Sequence of chain 1.Y:
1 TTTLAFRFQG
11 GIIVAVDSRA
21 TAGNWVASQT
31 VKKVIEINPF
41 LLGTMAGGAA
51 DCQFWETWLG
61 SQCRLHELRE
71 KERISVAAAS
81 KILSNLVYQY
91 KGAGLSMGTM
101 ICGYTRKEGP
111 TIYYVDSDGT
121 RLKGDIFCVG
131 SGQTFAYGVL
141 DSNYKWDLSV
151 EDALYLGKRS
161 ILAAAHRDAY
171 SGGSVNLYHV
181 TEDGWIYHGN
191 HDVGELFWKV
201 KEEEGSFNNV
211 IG

Binding-site contacts:
Ligand atom O23 contacts residue THR21 of chain 1.Y at 3.0 Å (h-bond).
Ligand atom C37 contacts residue SER131 of chain 1.Y at 3.9 Å.
Ligand atom C15 contacts residue THR21 of chain 1.Y at 3.9 Å.
Ligand atom O23 contacts residue ALA20 of chain 1.Y at 3.5 Å.
Ligand atom C32 contacts residue THR1 of chain 1.Y at 2.5 Å.
Ligand atom C12 contacts residue ASP126 of chain 1.Z at 3.8 Å.
Ligand atom C35 contacts residue SER131 of chain 1.Y at 3.9 Å.
Ligand atom C36 contacts residue SER131 of chain 1.Y at 3.6 Å.
Ligand atom C11 contacts residue ASP126 of chain 1.Z at 4.0 Å.
Ligand atom O41 contacts residue ALA49 of chain 1.Y at 3.1 Å (h-bond).
Ligand atom N34 contacts residue THR1 of chain 1.Y at 3.3 Å (h-bond).
Ligand atom O33 contacts residue ALA46 of chain 1.Y at 3.8 Å.
Ligand atom C26 contacts residue GLY47 of chain 1.Y at 3.6 Å.
Ligand atom C32 contacts residue GLY47 of chain 1.Y at 3.9 Å.
Ligand atom O6 contacts residue ASP126 of chain 1.Z at 3.7 Å.
Ligand atom C28 contacts residue MET45 of chain 1.Y at 3.7 Å (hydrophobic).
Ligand atom C29 contacts residue ALA49 of chain 1.Y at 3.6 Å (hydrophobic).
Ligand atom C25 contacts residue GLY47 of chain 1.Y at 3.7 Å.
Ligand atom N24 contacts residue THR1 of chain 1.Y at 3.7 Å.
Ligand atom C22 contacts residue GLY47 of chain 1.Y at 3.6 Å.
Ligand atom O33 contacts residue THR1 of chain 1.Y at 3.1 Å (h-bond).
Ligand atom C17 contacts residue GLY47 of chain 1.Y at 3.6 Å.
Ligand atom O31 contacts residue TYR170 of chain 1.Y at 3.8 Å.
Ligand atom N24 contacts residue GLY47 of chain 1.Y at 2.8 Å (h-bond).
Ligand atom O31 contacts residue THR1 of chain 1.Y at 2.3 Å (h-bond).
Ligand atom N9 contacts residue ASP126 of chain 1.Z at 3.1 Å (salt-bridge).
Ligand atom C27 contacts residue GLY47 of chain 1.Y at 3.6 Å.
Ligand atom O33 contacts residue GLY47 of chain 1.Y at 2.7 Å (h-bond).
Ligand atom N16 contacts residue THR21 of chain 1.Y at 3.0 Å (h-bond).
Ligand atom C25 contacts residue THR1 of chain 1.Y at 2.4 Å.
Ligand atom C18 contacts residue THR21 of chain 1.Y at 3.7 Å.
Ligand atom C27 contacts residue ALA49 of chain 1.Y at 3.8 Å (hydrophobic).
Ligand atom C14 contacts residue ALA27 of chain 1.Y at 3.4 Å (hydrophobic).
Ligand atom C7 contacts residue ASP126 of chain 1.Z at 3.8 Å.
Ligand atom C11 contacts residue ALA49 of chain 1.Y at 3.8 Å (hydrophobic).
Ligand atom C30 contacts residue THR1 of chain 1.Y at 1.4 Å.
Ligand atom C10 contacts residue THR21 of chain 1.Y at 3.8 Å.
Ligand atom C1 contacts residue TYR106 of chain 1.Z at 3.9 Å (hydrophobic).
Ligand atom C26 contacts residue THR1 of chain 1.Y at 2.8 Å.
Ligand atom C17 contacts residue THR21 of chain 1.Y at 3.7 Å.

Sequence of chain 1.Z:
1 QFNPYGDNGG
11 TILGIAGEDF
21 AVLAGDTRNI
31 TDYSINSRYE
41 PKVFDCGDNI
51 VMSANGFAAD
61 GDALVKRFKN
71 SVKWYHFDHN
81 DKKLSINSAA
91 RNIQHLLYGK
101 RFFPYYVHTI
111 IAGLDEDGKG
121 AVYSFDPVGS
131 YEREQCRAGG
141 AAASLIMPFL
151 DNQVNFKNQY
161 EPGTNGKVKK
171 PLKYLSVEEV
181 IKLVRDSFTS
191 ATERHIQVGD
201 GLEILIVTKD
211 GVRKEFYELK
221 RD

This protein binds this small molecule.
Small molecule (SMILES): CC(C)C[C@H](NC(=O)OCc1ccccc1)C(=O)N[C@@H](CC(C)C)C(=O)N[C@@H](CC(C)C)[C@H](O)C(=O)Nc1ccccc1